Sequence of chain 1.C:
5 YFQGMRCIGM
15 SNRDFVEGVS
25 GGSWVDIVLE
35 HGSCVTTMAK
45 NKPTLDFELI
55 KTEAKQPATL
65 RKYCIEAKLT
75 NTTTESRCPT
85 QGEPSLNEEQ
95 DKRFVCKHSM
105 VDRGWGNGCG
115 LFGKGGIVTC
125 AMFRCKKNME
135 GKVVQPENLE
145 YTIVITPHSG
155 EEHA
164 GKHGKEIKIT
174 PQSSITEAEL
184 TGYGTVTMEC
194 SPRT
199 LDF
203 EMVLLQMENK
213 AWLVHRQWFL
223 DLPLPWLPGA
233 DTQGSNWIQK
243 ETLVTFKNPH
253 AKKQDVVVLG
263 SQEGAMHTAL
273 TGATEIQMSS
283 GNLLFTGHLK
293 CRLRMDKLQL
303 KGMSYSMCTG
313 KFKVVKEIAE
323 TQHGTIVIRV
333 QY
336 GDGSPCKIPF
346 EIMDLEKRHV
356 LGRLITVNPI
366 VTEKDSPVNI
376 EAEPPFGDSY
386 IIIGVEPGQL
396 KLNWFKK

Binding-site contacts:
Ligand atom C3 contacts residue ASN75 of chain 1.C at 3.5 Å.
Ligand atom O6 contacts residue ASN75 of chain 1.C at 3.8 Å.
Ligand atom C4 contacts residue ASN75 of chain 1.C at 4.0 Å.
Ligand atom O3 contacts residue NAG1 of chain 1.T at 2.4 Å (h-bond).
Ligand atom C8 contacts residue ASN75 of chain 1.C at 3.0 Å.
Ligand atom C6 contacts residue THR48 of chain 1.D at 4.4 Å.
Ligand atom O7 contacts residue ASN75 of chain 1.C at 3.2 Å (h-bond).
Ligand atom C3 contacts residue NAG1 of chain 1.T at 3.3 Å.
Ligand atom C7 contacts residue ASN75 of chain 1.C at 2.8 Å.
Ligand atom N2 contacts residue ASN75 of chain 1.C at 3.0 Å (h-bond).
Ligand atom C7 contacts residue MET126 of chain 1.C at 3.8 Å (hydrophobic).
Ligand atom O5 contacts residue ASN75 of chain 1.C at 2.1 Å (h-bond).
Ligand atom C5 contacts residue ASN75 of chain 1.C at 3.2 Å.
Ligand atom O5 contacts residue THR48 of chain 1.D at 4.0 Å.
Ligand atom O4 contacts residue NAG1 of chain 1.T at 1.6 Å.
Ligand atom C6 contacts residue CYS45 of chain 1.D at 4.4 Å (hydrophobic).
Ligand atom C2 contacts residue NAG1 of chain 1.T at 4.1 Å.
Ligand atom C8 contacts residue MET126 of chain 1.C at 3.7 Å (hydrophobic).
Ligand atom C8 contacts residue PHE98 of chain 1.C at 3.6 Å (hydrophobic).
Ligand atom O6 contacts residue CYS45 of chain 1.D at 3.4 Å (h-bond).
Ligand atom O6 contacts residue THR48 of chain 1.D at 4.0 Å.
Ligand atom C6 contacts residue NAG1 of chain 1.T at 3.4 Å.
Ligand atom C2 contacts residue ASN75 of chain 1.C at 2.6 Å.
Ligand atom O6 contacts residue GLU46 of chain 1.D at 3.8 Å.
Ligand atom C6 contacts residue ASN75 of chain 1.C at 3.8 Å.
Ligand atom C1 contacts residue ASN75 of chain 1.C at 1.3 Å.
Ligand atom C4 contacts residue NAG1 of chain 1.T at 2.9 Å.
Ligand atom O6 contacts residue NAG1 of chain 1.T at 4.1 Å.
Ligand atom O7 contacts residue MET126 of chain 1.C at 3.1 Å.
Ligand atom C5 contacts residue NAG1 of chain 1.T at 3.7 Å.

Sequence of chain 1.D:
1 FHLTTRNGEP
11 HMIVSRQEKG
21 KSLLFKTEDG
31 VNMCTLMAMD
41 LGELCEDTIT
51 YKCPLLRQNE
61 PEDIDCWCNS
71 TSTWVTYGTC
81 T

The small molecule below binds the protein below.
Small molecule (SMILES): CC(=O)N[C@@H]1[C@@H](O)[C@H](O)[C@@H](CO)O[C@H]1O